Sequence of chain 1.A:
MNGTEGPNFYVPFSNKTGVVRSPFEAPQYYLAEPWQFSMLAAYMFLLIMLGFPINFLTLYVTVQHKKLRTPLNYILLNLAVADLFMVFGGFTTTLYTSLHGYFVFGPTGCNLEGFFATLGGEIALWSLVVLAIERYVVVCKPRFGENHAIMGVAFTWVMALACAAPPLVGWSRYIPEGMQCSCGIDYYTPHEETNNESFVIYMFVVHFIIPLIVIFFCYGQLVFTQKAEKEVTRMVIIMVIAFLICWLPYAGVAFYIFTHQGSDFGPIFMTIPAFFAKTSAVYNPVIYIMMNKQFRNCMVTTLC

Binding-site contacts:
Ligand atom C1 contacts residue GLY280 of chain 1.A at 4.0 Å.
Ligand atom O7 contacts residue SER281 of chain 1.A at 3.7 Å.
Ligand atom C5 contacts residue ASN2 of chain 1.A at 3.7 Å.
Ligand atom O5 contacts residue ASP282 of chain 1.A at 3.5 Å.
Ligand atom N2 contacts residue ACE1 of chain 1.E at 2.4 Å (h-bond).
Ligand atom C8 contacts residue ACE1 of chain 1.E at 3.3 Å.
Ligand atom O6 contacts residue ASP282 of chain 1.A at 4.1 Å.
Ligand atom O7 contacts residue GLN279 of chain 1.A at 4.2 Å.
Ligand atom C1 contacts residue ACE1 of chain 1.E at 3.3 Å.
Ligand atom C2 contacts residue ACE1 of chain 1.E at 3.3 Å.
Ligand atom C8 contacts residue MET1 of chain 1.A at 3.6 Å (hydrophobic).
Ligand atom C1 contacts residue ASN2 of chain 1.A at 1.4 Å.
Ligand atom N2 contacts residue SER281 of chain 1.A at 4.2 Å.
Ligand atom O5 contacts residue ASN2 of chain 1.A at 2.4 Å (h-bond).
Ligand atom C1 contacts residue ASP282 of chain 1.A at 4.1 Å.
Ligand atom C6 contacts residue ASP282 of chain 1.A at 4.3 Å.
Ligand atom C4 contacts residue ASN2 of chain 1.A at 4.2 Å.
Ligand atom C7 contacts residue GLN279 of chain 1.A at 4.5 Å.
Ligand atom C2 contacts residue GLY280 of chain 1.A at 3.7 Å.
Ligand atom C8 contacts residue GLN279 of chain 1.A at 4.2 Å.
Ligand atom C8 contacts residue GLY280 of chain 1.A at 3.3 Å.
Ligand atom O7 contacts residue GLY280 of chain 1.A at 3.5 Å (h-bond).
Ligand atom C1 contacts residue SER281 of chain 1.A at 4.4 Å.
Ligand atom C3 contacts residue ASN2 of chain 1.A at 3.8 Å.
Ligand atom N2 contacts residue MET1 of chain 1.A at 4.1 Å.
Ligand atom C7 contacts residue GLY280 of chain 1.A at 3.0 Å.
Ligand atom C7 contacts residue ACE1 of chain 1.E at 3.3 Å.
Ligand atom C3 contacts residue ACE1 of chain 1.E at 4.1 Å.
Ligand atom N2 contacts residue GLY280 of chain 1.A at 3.0 Å (h-bond).
Ligand atom C7 contacts residue MET1 of chain 1.A at 4.4 Å (hydrophobic).
Ligand atom C2 contacts residue ASN2 of chain 1.A at 2.5 Å.
Ligand atom C2 contacts residue ASP282 of chain 1.A at 4.4 Å.
Ligand atom C7 contacts residue ASN2 of chain 1.A at 4.0 Å.
Ligand atom C7 contacts residue SER281 of chain 1.A at 4.0 Å.
Ligand atom N2 contacts residue ASN2 of chain 1.A at 2.9 Å (h-bond).
Ligand atom C2 contacts residue SER281 of chain 1.A at 4.0 Å.

The small molecule below binds the protein below.
Small molecule (SMILES): CC(=O)N[C@@H]1[C@@H](O)[C@H](O)[C@@H](CO)O[C@H]1O